The small molecule below binds the protein below.
Small molecule (SMILES): O=C(O)COP(=O)(O)O

Sequence of chain 1.C:
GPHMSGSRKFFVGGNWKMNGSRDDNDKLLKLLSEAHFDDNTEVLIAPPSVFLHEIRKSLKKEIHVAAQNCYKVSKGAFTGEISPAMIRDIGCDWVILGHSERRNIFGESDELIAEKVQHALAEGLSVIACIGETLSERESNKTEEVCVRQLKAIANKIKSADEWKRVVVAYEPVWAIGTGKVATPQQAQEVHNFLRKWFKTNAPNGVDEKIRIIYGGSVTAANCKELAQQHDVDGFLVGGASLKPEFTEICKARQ

Binding-site contacts:
Ligand atom O2 contacts residue LYS17 of chain 1.C at 2.8 Å (salt-bridge).
Ligand atom O3P contacts residue GLY239 of chain 1.C at 3.6 Å.
Ligand atom O2 contacts residue ASN15 of chain 1.C at 3.5 Å (h-bond).
Ligand atom C2 contacts residue GLU172 of chain 1.C at 3.7 Å.
Ligand atom C1 contacts residue HIS99 of chain 1.C at 3.4 Å.
Ligand atom C1 contacts residue GLU172 of chain 1.C at 3.3 Å.
Ligand atom O1P contacts residue ILE177 of chain 1.C at 3.7 Å.
Ligand atom O1 contacts residue HIS99 of chain 1.C at 3.2 Å (h-bond).
Ligand atom O2P contacts residue SER218 of chain 1.C at 3.5 Å (h-bond).
Ligand atom O2P contacts residue GLY240 of chain 1.C at 3.5 Å (h-bond).
Ligand atom O2P contacts residue VAL219 of chain 1.C at 4.1 Å.
Ligand atom O2P contacts residue GLY239 of chain 1.C at 2.8 Å (h-bond).
Ligand atom C1 contacts residue LYS17 of chain 1.C at 3.8 Å.
Ligand atom P contacts residue GLY178 of chain 1.C at 3.9 Å.
Ligand atom C2 contacts residue GLY239 of chain 1.C at 3.6 Å.
Ligand atom O4P contacts residue GLY178 of chain 1.C at 2.8 Å (h-bond).
Ligand atom O1P contacts residue LYS17 of chain 1.C at 3.3 Å (salt-bridge).
Ligand atom O1 contacts residue LEU237 of chain 1.C at 3.5 Å.
Ligand atom O3P contacts residue GLY178 of chain 1.C at 4.0 Å.
Ligand atom O2 contacts residue GLY239 of chain 1.C at 4.0 Å.
Ligand atom O1P contacts residue GLY240 of chain 1.C at 4.2 Å.
Ligand atom O2 contacts residue ILE177 of chain 1.C at 4.1 Å.
Ligand atom C2 contacts residue GLY217 of chain 1.C at 4.0 Å.
Ligand atom C1 contacts residue ILE177 of chain 1.C at 4.2 Å (hydrophobic).
Ligand atom O4P contacts residue SER218 of chain 1.C at 2.8 Å (h-bond).
Ligand atom O1 contacts residue GLU172 of chain 1.C at 2.5 Å (salt-bridge).
Ligand atom C2 contacts residue ILE177 of chain 1.C at 3.9 Å (hydrophobic).
Ligand atom P contacts residue GLY239 of chain 1.C at 3.6 Å.
Ligand atom P contacts residue SER218 of chain 1.C at 3.7 Å.
Ligand atom O2P contacts residue VAL238 of chain 1.C at 4.0 Å.
Ligand atom O4P contacts residue GLY217 of chain 1.C at 3.6 Å.
Ligand atom O3P contacts residue GLY240 of chain 1.C at 2.7 Å (h-bond).
Ligand atom P contacts residue GLY240 of chain 1.C at 3.6 Å.
Ligand atom C2 contacts residue LYS17 of chain 1.C at 4.0 Å.
Ligand atom O4P contacts residue ILE177 of chain 1.C at 3.5 Å.
Ligand atom O4P contacts residue ALA176 of chain 1.C at 3.6 Å.
Ligand atom C1 contacts residue GLY239 of chain 1.C at 4.0 Å.
Ligand atom O1 contacts residue ASN15 of chain 1.C at 4.1 Å.
Ligand atom O1P contacts residue GLY239 of chain 1.C at 3.3 Å.
Ligand atom O2 contacts residue HIS99 of chain 1.C at 2.9 Å (h-bond).